The protein below binds the small molecule below.
Small molecule (SMILES): O=c1[nH]cnc2c1ncn2[C@@H]1O[C@H](COP(=O)(O)O)[C@@H](O)[C@H]1O

Binding-site contacts:
Ligand atom O6 contacts residue GLY300 of chain 1.E at 3.4 Å.
Ligand atom C6 contacts residue GLU299 of chain 1.E at 3.5 Å.
Ligand atom O3P contacts residue GLY231 of chain 1.E at 2.8 Å (h-bond).
Ligand atom O3' contacts residue ALA63 of chain 1.E at 3.5 Å.
Ligand atom C8 contacts residue MET65 of chain 1.E at 3.6 Å (hydrophobic).
Ligand atom N3 contacts residue NDP1 of chain 1.R at 3.7 Å.
Ligand atom O2' contacts residue ASP229 of chain 1.E at 2.6 Å (salt-bridge).
Ligand atom O5' contacts residue GLY230 of chain 1.E at 3.2 Å.
Ligand atom N1 contacts residue SER280 of chain 1.E at 3.3 Å (h-bond).
Ligand atom O1P contacts residue GLY252 of chain 1.E at 2.7 Å (h-bond).
Ligand atom C2 contacts residue NDP1 of chain 1.R at 3.3 Å.
Ligand atom O3' contacts residue MET250 of chain 1.E at 3.5 Å (h-bond).
Ligand atom O6 contacts residue GLU299 of chain 1.E at 3.6 Å (salt-bridge).
Ligand atom O3P contacts residue SER194 of chain 1.E at 3.0 Å (h-bond).
Ligand atom C2 contacts residue CYS196 of chain 1.E at 2.4 Å (hydrophobic).
Ligand atom N1 contacts residue NDP1 of chain 1.R at 3.2 Å (h-bond).
Ligand atom O6 contacts residue MET279 of chain 1.E at 3.1 Å (h-bond).
Ligand atom C6 contacts residue SER280 of chain 1.E at 3.4 Å.
Ligand atom C3' contacts residue ASP229 of chain 1.E at 3.4 Å.
Ligand atom O3P contacts residue GLY193 of chain 1.E at 3.5 Å.
Ligand atom N7 contacts residue MET279 of chain 1.E at 2.9 Å (h-bond).
Ligand atom C5 contacts residue MET279 of chain 1.E at 3.7 Å (hydrophobic).
Ligand atom O1P contacts residue GLY253 of chain 1.E at 3.5 Å (h-bond).
Ligand atom O2P contacts residue GLY253 of chain 1.E at 2.8 Å (h-bond).
Ligand atom N7 contacts residue GLY278 of chain 1.E at 3.5 Å.
Ligand atom C2 contacts residue GLU299 of chain 1.E at 3.5 Å.
Ligand atom C4' contacts residue ASP229 of chain 1.E at 3.6 Å.
Ligand atom N3 contacts residue CYS196 of chain 1.E at 3.1 Å (h-bond).
Ligand atom O2P contacts residue GLY252 of chain 1.E at 3.6 Å.
Ligand atom O2P contacts residue SER194 of chain 1.E at 2.7 Å (h-bond).
Ligand atom N1 contacts residue GLU299 of chain 1.E at 2.7 Å (salt-bridge).
Ligand atom O6 contacts residue GLY278 of chain 1.E at 3.2 Å.
Ligand atom P contacts residue GLY253 of chain 1.E at 3.7 Å.
Ligand atom C4 contacts residue NDP1 of chain 1.R at 3.6 Å.
Ligand atom P contacts residue SER194 of chain 1.E at 3.6 Å.
Ligand atom O3' contacts residue ASP229 of chain 1.E at 2.5 Å (salt-bridge).
Ligand atom C6 contacts residue NDP1 of chain 1.R at 3.5 Å.
Ligand atom N1 contacts residue CYS196 of chain 1.E at 3.3 Å (h-bond).
Ligand atom O6 contacts residue SER280 of chain 1.E at 2.8 Å (h-bond).
Ligand atom O5' contacts residue GLY193 of chain 1.E at 3.5 Å.

Sequence of chain 1.E:
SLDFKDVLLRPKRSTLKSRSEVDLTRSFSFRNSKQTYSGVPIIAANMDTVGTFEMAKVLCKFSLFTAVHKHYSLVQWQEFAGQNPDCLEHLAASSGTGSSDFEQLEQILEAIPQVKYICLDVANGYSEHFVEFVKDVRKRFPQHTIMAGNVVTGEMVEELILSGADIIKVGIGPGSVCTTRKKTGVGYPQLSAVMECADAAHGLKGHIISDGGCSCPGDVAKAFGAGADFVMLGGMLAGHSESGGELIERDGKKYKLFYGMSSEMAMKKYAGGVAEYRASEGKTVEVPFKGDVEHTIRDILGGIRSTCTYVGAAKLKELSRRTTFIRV